Sequence of chain 48.A:
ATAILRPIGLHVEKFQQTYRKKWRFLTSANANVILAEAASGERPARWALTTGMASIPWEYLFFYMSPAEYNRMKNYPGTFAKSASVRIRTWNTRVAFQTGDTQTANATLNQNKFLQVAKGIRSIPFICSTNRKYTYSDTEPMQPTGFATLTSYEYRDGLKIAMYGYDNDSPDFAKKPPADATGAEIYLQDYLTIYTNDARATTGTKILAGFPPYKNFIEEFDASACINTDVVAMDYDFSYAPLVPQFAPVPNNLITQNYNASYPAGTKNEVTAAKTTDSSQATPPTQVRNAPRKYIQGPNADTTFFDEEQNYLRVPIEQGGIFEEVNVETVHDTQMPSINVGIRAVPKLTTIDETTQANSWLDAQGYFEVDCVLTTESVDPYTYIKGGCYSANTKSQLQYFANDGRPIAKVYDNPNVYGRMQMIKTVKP

Binding-site contacts:
Ligand atom N3 contacts residue ILE172 of chain 48.A at 3.5 Å.
Ligand atom C4' contacts residue ARG251 of chain 41.A at 3.8 Å.
Ligand atom N4 contacts residue ILE172 of chain 48.A at 3.7 Å.
Ligand atom OP1 contacts residue ARG184 of chain 41.A at 2.5 Å (salt-bridge).
Ligand atom C5 contacts residue ARG170 of chain 48.A at 3.1 Å.
Ligand atom C4 contacts residue LYS186 of chain 41.A at 3.6 Å.
Ligand atom N2 contacts residue DC1 of chain 49.C at 2.8 Å (h-bond).
Ligand atom O2 contacts residue ARG184 of chain 41.A at 3.7 Å.
Ligand atom O5' contacts residue ARG184 of chain 41.A at 2.3 Å (salt-bridge).
Ligand atom N1 contacts residue DC1 of chain 49.C at 2.9 Å (h-bond).
Ligand atom O6 contacts residue ARG170 of chain 48.A at 0.9 Å (salt-bridge).
Ligand atom N4 contacts residue ASN380 of chain 49.A at 3.1 Å (h-bond).
Ligand atom N7 contacts residue ARG170 of chain 48.A at 3.8 Å.
Ligand atom O4' contacts residue ASP535 of chain 41.A at 3.7 Å.
Ligand atom N1 contacts residue ARG170 of chain 48.A at 2.5 Å (salt-bridge).
Ligand atom N4 contacts residue LYS379 of chain 49.A at 3.0 Å (salt-bridge).
Ligand atom C6 contacts residue DC1 of chain 49.C at 3.5 Å.
Ligand atom C5' contacts residue ARG184 of chain 41.A at 3.4 Å.
Ligand atom C5 contacts residue LYS186 of chain 41.A at 3.6 Å.
Ligand atom OP1 contacts residue ARG251 of chain 41.A at 3.4 Å (salt-bridge).
Ligand atom O6 contacts residue DC1 of chain 49.C at 2.9 Å (h-bond).
Ligand atom C4 contacts residue LYS379 of chain 49.A at 3.9 Å.
Ligand atom C4' contacts residue ARG184 of chain 41.A at 3.4 Å.
Ligand atom C6 contacts residue LYS186 of chain 41.A at 3.7 Å.
Ligand atom C6 contacts residue ARG170 of chain 48.A at 1.9 Å.
Ligand atom N3 contacts residue LYS186 of chain 41.A at 3.5 Å.
Ligand atom C2 contacts residue ILE172 of chain 48.A at 3.8 Å (hydrophobic).
Ligand atom N4 contacts residue LYS186 of chain 41.A at 3.9 Å.
Ligand atom N1 contacts residue PRO171 of chain 48.A at 3.8 Å.
Ligand atom C4 contacts residue ILE172 of chain 48.A at 3.5 Å (hydrophobic).
Ligand atom C2 contacts residue DC1 of chain 49.C at 3.5 Å.
Ligand atom C2 contacts residue ARG170 of chain 48.A at 3.9 Å.
Ligand atom O3' contacts residue ARG184 of chain 41.A at 3.1 Å (salt-bridge).
Ligand atom P contacts residue ARG184 of chain 41.A at 2.8 Å.
Ligand atom N4 contacts residue LEU169 of chain 48.A at 3.9 Å.
Ligand atom O2 contacts residue LYS185 of chain 41.A at 3.7 Å.
Ligand atom N2 contacts residue PRO171 of chain 48.A at 2.9 Å (h-bond).
Ligand atom C5' contacts residue ARG251 of chain 41.A at 3.8 Å.
Ligand atom N2 contacts residue ILE172 of chain 48.A at 3.6 Å.
Ligand atom C2 contacts residue PRO171 of chain 48.A at 3.6 Å (hydrophobic).

Sequence of chain 49.A:
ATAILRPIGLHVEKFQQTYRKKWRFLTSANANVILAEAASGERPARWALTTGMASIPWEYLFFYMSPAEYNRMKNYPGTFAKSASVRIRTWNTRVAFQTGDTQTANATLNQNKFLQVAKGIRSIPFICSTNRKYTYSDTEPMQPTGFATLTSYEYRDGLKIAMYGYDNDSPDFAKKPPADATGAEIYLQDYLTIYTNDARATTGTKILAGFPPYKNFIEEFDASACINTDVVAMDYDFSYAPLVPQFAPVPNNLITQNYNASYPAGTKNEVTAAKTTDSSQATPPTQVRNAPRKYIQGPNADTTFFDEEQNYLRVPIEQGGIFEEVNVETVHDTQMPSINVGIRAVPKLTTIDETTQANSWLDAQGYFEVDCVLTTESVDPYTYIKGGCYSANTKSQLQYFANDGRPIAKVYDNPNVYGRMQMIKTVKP

Sequence of chain 41.A:
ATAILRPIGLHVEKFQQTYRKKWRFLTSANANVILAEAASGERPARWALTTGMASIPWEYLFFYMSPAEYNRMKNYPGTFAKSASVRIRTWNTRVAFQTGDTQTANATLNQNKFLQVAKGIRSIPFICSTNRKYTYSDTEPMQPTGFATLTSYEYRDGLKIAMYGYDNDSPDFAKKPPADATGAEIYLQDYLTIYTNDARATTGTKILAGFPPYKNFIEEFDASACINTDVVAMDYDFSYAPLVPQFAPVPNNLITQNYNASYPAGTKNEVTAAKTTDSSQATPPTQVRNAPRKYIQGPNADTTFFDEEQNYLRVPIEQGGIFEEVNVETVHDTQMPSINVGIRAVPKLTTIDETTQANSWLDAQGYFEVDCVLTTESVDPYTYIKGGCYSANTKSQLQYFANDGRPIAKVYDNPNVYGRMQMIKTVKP

A protein and the small-molecule ligand that binds it are described below.
Small molecule (SMILES): N=c1ccn([C@H]2C[C@H](O[P](=O)(O)OC[C@H]3O[C@@H](n4cnc5c(=O)nc(N)[nH]c54)C[C@@H]3O)[C@@H](COP(=O)=O)O2)c(=O)[nH]1